Sequence of chain 1.E:
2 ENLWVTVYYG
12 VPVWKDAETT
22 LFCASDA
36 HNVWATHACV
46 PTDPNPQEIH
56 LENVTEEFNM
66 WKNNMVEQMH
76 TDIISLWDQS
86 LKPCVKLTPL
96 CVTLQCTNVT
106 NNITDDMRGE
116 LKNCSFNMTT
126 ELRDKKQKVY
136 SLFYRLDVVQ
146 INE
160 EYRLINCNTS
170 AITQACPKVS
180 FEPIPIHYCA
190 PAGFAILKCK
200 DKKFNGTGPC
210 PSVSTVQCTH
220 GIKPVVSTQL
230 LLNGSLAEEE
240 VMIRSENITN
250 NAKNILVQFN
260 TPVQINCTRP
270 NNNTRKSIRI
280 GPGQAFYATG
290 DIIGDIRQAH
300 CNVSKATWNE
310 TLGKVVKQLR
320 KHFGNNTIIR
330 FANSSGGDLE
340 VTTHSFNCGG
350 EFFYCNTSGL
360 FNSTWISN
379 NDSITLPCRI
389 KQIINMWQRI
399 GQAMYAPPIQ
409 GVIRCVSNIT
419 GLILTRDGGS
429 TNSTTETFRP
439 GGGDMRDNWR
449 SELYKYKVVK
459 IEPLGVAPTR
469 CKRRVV

Binding-site contacts:
Ligand atom N2 contacts residue ASN122 of chain 1.E at 3.0 Å (h-bond).
Ligand atom C8 contacts residue SER120 of chain 1.E at 3.9 Å.
Ligand atom C5 contacts residue ASN122 of chain 1.E at 3.6 Å.
Ligand atom C3 contacts residue ASN122 of chain 1.E at 3.8 Å.
Ligand atom C7 contacts residue GLN100 of chain 1.E at 3.6 Å.
Ligand atom O7 contacts residue GLN100 of chain 1.E at 3.3 Å (h-bond).
Ligand atom C4 contacts residue ASN122 of chain 1.E at 4.2 Å.
Ligand atom O5 contacts residue ASN122 of chain 1.E at 2.3 Å (h-bond).
Ligand atom C8 contacts residue GLN100 of chain 1.E at 2.4 Å.
Ligand atom C2 contacts residue ASN122 of chain 1.E at 2.5 Å.
Ligand atom C1 contacts residue ASN122 of chain 1.E at 1.4 Å.
Ligand atom O7 contacts residue ASN122 of chain 1.E at 3.8 Å.
Ligand atom C7 contacts residue ASN122 of chain 1.E at 3.6 Å.

This protein binds this small molecule.
Small molecule (SMILES): CC(=O)N[C@H]1[C@H](O[C@H]2[C@H](O)[C@@H](NC(C)=O)CO[C@@H]2CO)O[C@H](CO)[C@@H](O)[C@@H]1O